Binding-site contacts:
Ligand atom C2 contacts residue PHE131 of chain 1.A at 3.7 Å (hydrophobic).
Ligand atom C3 contacts residue PHE131 of chain 1.A at 3.4 Å (hydrophobic).
Ligand atom C13 contacts residue LYS105 of chain 1.A at 3.6 Å.
Ligand atom N30 contacts residue THR177 of chain 1.A at 3.8 Å.
Ligand atom N11 contacts residue ASN99 of chain 1.A at 3.6 Å.
Ligand atom O10 contacts residue GLY128 of chain 1.A at 3.7 Å.
Ligand atom C1 contacts residue ASN99 of chain 1.A at 3.4 Å.
Ligand atom C13 contacts residue ASN99 of chain 1.A at 3.7 Å.
Ligand atom S23 contacts residue GLY90 of chain 1.A at 3.8 Å.
Ligand atom C1 contacts residue PHE131 of chain 1.A at 3.6 Å (hydrophobic).
Ligand atom C4 contacts residue LEU100 of chain 1.A at 3.8 Å (hydrophobic).
Ligand atom C21 contacts residue GLY90 of chain 1.A at 3.5 Å.
Ligand atom N25 contacts residue ALA48 of chain 1.A at 3.6 Å.
Ligand atom C4 contacts residue PHE131 of chain 1.A at 3.9 Å (hydrophobic).
Ligand atom N25 contacts residue THR177 of chain 1.A at 3.6 Å (h-bond).
Ligand atom S23 contacts residue ILE89 of chain 1.A at 3.8 Å.
Ligand atom C20 contacts residue LYS51 of chain 1.A at 3.7 Å.
Ligand atom N30 contacts residue ASN44 of chain 1.A at 4.0 Å.
Ligand atom O16 contacts residue ASN99 of chain 1.A at 3.8 Å.
Ligand atom C19 contacts residue LYS51 of chain 1.A at 3.3 Å.
Ligand atom N30 contacts residue ASP86 of chain 1.A at 2.8 Å (salt-bridge).
Ligand atom C29 contacts residue ASP86 of chain 1.A at 3.9 Å.
Ligand atom C26 contacts residue MET91 of chain 1.A at 3.7 Å (hydrophobic).
Ligand atom N30 contacts residue SER45 of chain 1.A at 3.7 Å.
Ligand atom C3 contacts residue LEU100 of chain 1.A at 3.5 Å (hydrophobic).
Ligand atom S23 contacts residue ALA48 of chain 1.A at 3.8 Å.
Ligand atom C5 contacts residue PHE131 of chain 1.A at 3.6 Å (hydrophobic).
Ligand atom C17 contacts residue LYS51 of chain 1.A at 3.4 Å.
Ligand atom C19 contacts residue ASN99 of chain 1.A at 3.7 Å.
Ligand atom C15 contacts residue ASN99 of chain 1.A at 3.6 Å.
Ligand atom O10 contacts residue LYS105 of chain 1.A at 3.0 Å (salt-bridge).
Ligand atom C20 contacts residue ASN99 of chain 1.A at 4.0 Å.
Ligand atom C18 contacts residue LYS51 of chain 1.A at 3.8 Å.
Ligand atom S23 contacts residue MET91 of chain 1.A at 4.0 Å.
Ligand atom C22 contacts residue MET91 of chain 1.A at 3.8 Å (hydrophobic).
Ligand atom C21 contacts residue MET91 of chain 1.A at 3.4 Å (hydrophobic).
Ligand atom O16 contacts residue LYS51 of chain 1.A at 3.9 Å.
Ligand atom N28 contacts residue ASN44 of chain 1.A at 3.7 Å.
Ligand atom C9 contacts residue LYS105 of chain 1.A at 3.7 Å.
Ligand atom C29 contacts residue THR177 of chain 1.A at 3.9 Å.

Sequence of chain 1.A:
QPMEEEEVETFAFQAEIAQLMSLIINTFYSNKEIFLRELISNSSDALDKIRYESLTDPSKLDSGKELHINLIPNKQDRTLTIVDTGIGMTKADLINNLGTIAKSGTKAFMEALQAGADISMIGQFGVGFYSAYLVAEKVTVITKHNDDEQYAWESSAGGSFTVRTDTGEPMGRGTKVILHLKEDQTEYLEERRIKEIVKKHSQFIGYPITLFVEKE

A protein and the small-molecule ligand that binds it are described below.
Small molecule (SMILES): Cc1cc(C)c2cc1C(=O)NCCCOc1cccc(c1)Sc1cc-2nc(N)n1